Binding-site contacts:
Ligand atom C8 contacts residue LYS1073 of chain 1.A at 4.2 Å.
Ligand atom C3 contacts residue ASN1074 of chain 1.A at 3.9 Å.
Ligand atom C8 contacts residue ASN1074 of chain 1.A at 4.2 Å.
Ligand atom C7 contacts residue ASN1074 of chain 1.A at 3.2 Å.
Ligand atom C6 contacts residue ALA706 of chain 1.A at 4.1 Å (hydrophobic).
Ligand atom C5 contacts residue ASN1074 of chain 1.A at 3.8 Å.
Ligand atom O7 contacts residue ASN1074 of chain 1.A at 3.1 Å (h-bond).
Ligand atom O7 contacts residue GLU1072 of chain 1.A at 4.4 Å.
Ligand atom C8 contacts residue GLU1072 of chain 1.A at 3.4 Å.
Ligand atom N2 contacts residue ASN1074 of chain 1.A at 2.9 Å (h-bond).
Ligand atom O5 contacts residue ASN1074 of chain 1.A at 2.5 Å (h-bond).
Ligand atom C2 contacts residue ASN1074 of chain 1.A at 2.6 Å.
Ligand atom C7 contacts residue GLU1072 of chain 1.A at 4.5 Å.
Ligand atom C1 contacts residue ASN1074 of chain 1.A at 1.5 Å.
Ligand atom C4 contacts residue ASN1074 of chain 1.A at 4.4 Å.
Ligand atom O4 contacts residue SER704 of chain 1.A at 4.2 Å.

A small-molecule ligand and the protein it binds are described below.
Small molecule (SMILES): CC(=O)N[C@H]1[C@H](O[C@H]2[C@H](O)[C@@H](NC(C)=O)CO[C@@H]2CO)O[C@H](CO)[C@@H](O)[C@@H]1O

Sequence of chain 1.A:
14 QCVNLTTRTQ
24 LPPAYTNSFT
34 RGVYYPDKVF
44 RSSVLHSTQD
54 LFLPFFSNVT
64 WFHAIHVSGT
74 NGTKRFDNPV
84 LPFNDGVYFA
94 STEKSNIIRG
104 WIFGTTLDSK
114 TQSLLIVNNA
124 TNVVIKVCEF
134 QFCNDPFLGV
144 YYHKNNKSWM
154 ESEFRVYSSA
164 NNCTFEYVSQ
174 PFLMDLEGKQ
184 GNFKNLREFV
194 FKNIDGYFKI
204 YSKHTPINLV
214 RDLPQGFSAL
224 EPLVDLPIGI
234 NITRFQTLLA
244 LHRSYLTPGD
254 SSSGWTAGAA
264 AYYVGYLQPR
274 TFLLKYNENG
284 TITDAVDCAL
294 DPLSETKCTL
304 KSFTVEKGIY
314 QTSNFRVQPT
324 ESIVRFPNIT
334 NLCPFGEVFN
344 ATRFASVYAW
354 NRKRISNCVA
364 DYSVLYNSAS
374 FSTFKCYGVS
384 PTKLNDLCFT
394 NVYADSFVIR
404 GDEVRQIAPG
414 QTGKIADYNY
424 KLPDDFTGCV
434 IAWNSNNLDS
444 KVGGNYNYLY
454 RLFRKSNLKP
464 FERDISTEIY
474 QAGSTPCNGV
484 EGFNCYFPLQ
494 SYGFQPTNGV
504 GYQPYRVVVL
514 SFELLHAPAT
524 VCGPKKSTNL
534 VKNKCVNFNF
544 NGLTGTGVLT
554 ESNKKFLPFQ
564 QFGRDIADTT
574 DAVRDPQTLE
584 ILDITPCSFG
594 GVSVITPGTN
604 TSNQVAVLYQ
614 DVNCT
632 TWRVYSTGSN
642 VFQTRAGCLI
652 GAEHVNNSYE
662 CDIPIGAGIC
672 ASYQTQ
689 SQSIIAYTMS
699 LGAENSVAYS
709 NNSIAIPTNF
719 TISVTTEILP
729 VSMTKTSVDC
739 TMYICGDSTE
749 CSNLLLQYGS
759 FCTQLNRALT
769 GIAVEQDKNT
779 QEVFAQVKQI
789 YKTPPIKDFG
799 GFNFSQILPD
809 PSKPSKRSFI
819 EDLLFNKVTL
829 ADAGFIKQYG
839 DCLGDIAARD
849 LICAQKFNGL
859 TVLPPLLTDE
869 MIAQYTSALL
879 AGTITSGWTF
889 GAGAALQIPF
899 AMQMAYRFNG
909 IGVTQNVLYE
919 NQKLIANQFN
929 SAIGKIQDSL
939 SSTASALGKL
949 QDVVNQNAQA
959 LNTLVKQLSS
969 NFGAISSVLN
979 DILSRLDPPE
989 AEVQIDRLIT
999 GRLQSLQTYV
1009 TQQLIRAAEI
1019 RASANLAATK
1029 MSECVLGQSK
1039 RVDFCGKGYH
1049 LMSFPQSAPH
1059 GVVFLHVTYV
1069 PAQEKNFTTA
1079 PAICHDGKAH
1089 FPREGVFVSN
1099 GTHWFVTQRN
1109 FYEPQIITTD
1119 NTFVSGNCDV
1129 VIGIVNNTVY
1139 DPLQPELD